This small molecule binds to this protein.
Small molecule (SMILES): CC[C@H](C)[C@H](N)C(=O)N[C@@H](CO)C(=O)N[C@@H](CCC(=O)O)C(=O)N[C@H](C=O)C(C)C

Binding-site contacts:
Ligand atom CB contacts residue GLN3 of chain 2.E at 4.0 Å.
Ligand atom CG2 contacts residue ALA2 of chain 2.E at 4.0 Å (hydrophobic).
Ligand atom C contacts residue ALA2 of chain 2.E at 4.0 Å (hydrophobic).
Ligand atom CG2 contacts residue VAL4 of chain 2.E at 3.4 Å (hydrophobic).
Ligand atom CB contacts residue VAL4 of chain 2.E at 4.4 Å (hydrophobic).
Ligand atom CA contacts residue GLN3 of chain 2.E at 4.5 Å.
Ligand atom CG contacts residue VAL4 of chain 2.E at 4.4 Å (hydrophobic).
Ligand atom N contacts residue GLY1 of chain 2.E at 4.5 Å.
Ligand atom CB contacts residue ALA2 of chain 2.E at 4.4 Å (hydrophobic).
Ligand atom N contacts residue ALA2 of chain 2.E at 2.8 Å (h-bond).
Ligand atom N contacts residue VAL4 of chain 2.E at 3.1 Å (h-bond).
Ligand atom C contacts residue ALA2 of chain 2.E at 3.5 Å (hydrophobic).
Ligand atom CB contacts residue GLN3 of chain 2.E at 3.7 Å.
Ligand atom CA contacts residue ALA2 of chain 2.E at 3.9 Å (hydrophobic).
Ligand atom O contacts residue GLN3 of chain 2.E at 2.9 Å (h-bond).
Ligand atom CG1 contacts residue GLN3 of chain 2.E at 3.3 Å.
Ligand atom C contacts residue GLN3 of chain 2.E at 3.9 Å.
Ligand atom CB contacts residue VAL4 of chain 2.E at 4.0 Å (hydrophobic).
Ligand atom CG1 contacts residue ALA2 of chain 2.E at 4.5 Å (hydrophobic).
Ligand atom O contacts residue ALA2 of chain 2.E at 4.0 Å.
Ligand atom CA contacts residue VAL4 of chain 2.E at 4.1 Å (hydrophobic).
Ligand atom N contacts residue VAL4 of chain 2.E at 4.3 Å.
Ligand atom CA contacts residue ALA2 of chain 2.E at 3.3 Å (hydrophobic).
Ligand atom OE1 contacts residue VAL4 of chain 2.E at 3.6 Å.
Ligand atom CD contacts residue VAL4 of chain 2.E at 3.6 Å (hydrophobic).
Ligand atom CA contacts residue VAL4 of chain 2.E at 3.3 Å (hydrophobic).
Ligand atom O contacts residue VAL4 of chain 2.E at 4.4 Å.
Ligand atom O contacts residue VAL4 of chain 2.E at 3.2 Å (h-bond).
Ligand atom CB contacts residue ALA2 of chain 2.E at 3.3 Å (hydrophobic).
Ligand atom CG2 contacts residue SER5 of chain 2.E at 3.4 Å.
Ligand atom CG2 contacts residue GLN3 of chain 2.E at 3.5 Å.
Ligand atom OG contacts residue GLN3 of chain 2.E at 3.3 Å (h-bond).
Ligand atom C contacts residue VAL4 of chain 2.E at 4.0 Å (hydrophobic).
Ligand atom OE2 contacts residue VAL4 of chain 2.E at 3.7 Å.
Ligand atom N contacts residue GLN3 of chain 2.E at 4.5 Å.
Ligand atom OE1 contacts residue ASN25 of chain 2.E at 4.2 Å.
Ligand atom C contacts residue VAL4 of chain 2.E at 3.5 Å (hydrophobic).

Sequence of chain 2.E:
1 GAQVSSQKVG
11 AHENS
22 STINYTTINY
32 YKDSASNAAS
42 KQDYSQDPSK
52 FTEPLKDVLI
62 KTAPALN